Sequence of chain 8.A:
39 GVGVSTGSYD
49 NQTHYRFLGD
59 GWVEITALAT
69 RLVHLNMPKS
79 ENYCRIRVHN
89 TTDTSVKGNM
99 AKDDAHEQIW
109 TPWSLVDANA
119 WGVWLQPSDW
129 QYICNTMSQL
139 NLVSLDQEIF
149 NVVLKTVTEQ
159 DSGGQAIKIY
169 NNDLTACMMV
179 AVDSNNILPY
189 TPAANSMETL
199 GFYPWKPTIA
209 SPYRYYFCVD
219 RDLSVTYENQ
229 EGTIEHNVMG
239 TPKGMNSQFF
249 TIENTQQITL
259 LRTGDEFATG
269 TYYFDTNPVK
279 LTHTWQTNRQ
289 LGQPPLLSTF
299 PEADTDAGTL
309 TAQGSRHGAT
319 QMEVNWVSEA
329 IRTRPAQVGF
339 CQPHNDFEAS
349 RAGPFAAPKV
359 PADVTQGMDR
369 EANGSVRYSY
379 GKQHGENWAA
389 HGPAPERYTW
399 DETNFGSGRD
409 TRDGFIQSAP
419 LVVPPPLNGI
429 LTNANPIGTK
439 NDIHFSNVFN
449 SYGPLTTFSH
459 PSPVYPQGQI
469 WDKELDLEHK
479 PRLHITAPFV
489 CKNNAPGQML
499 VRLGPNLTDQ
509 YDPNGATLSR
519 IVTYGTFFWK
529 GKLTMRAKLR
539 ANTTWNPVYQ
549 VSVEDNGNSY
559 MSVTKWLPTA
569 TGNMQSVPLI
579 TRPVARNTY

The small molecule below binds the protein below.
Small molecule (SMILES): Nc1ncnc2c1ncn2[C@H]1C[C@H](O)[C@@H](COP(=O)(O)O)O1

Binding-site contacts:
Ligand atom OP1 contacts residue ASP273 of chain 8.A at 3.3 Å.
Ligand atom O5' contacts residue ASP273 of chain 8.A at 4.1 Å.
Ligand atom P contacts residue PHE272 of chain 8.A at 4.3 Å.
Ligand atom O5' contacts residue ASN491 of chain 8.A at 3.5 Å (h-bond).
Ligand atom OP1 contacts residue TYR271 of chain 8.A at 3.1 Å (h-bond).
Ligand atom P contacts residue ASP273 of chain 8.A at 2.8 Å.
Ligand atom OP1 contacts residue ASN491 of chain 8.A at 3.6 Å.
Ligand atom OP1 contacts residue PHE272 of chain 8.A at 3.3 Å.
Ligand atom OP2 contacts residue ASN491 of chain 8.A at 1.7 Å (h-bond).
Ligand atom C5' contacts residue ASP273 of chain 8.A at 3.8 Å.
Ligand atom C5' contacts residue ASN491 of chain 8.A at 4.0 Å.
Ligand atom P contacts residue ASN491 of chain 8.A at 3.0 Å.
Ligand atom OP2 contacts residue ASP273 of chain 8.A at 2.4 Å.
Ligand atom P contacts residue TYR271 of chain 8.A at 4.5 Å.